This protein binds this small molecule.
Small molecule (SMILES): CC(=O)N[C@@H]1[C@@H](O)[C@H](O)[C@@H](CO)O[C@H]1O

Sequence of chain 1.C:
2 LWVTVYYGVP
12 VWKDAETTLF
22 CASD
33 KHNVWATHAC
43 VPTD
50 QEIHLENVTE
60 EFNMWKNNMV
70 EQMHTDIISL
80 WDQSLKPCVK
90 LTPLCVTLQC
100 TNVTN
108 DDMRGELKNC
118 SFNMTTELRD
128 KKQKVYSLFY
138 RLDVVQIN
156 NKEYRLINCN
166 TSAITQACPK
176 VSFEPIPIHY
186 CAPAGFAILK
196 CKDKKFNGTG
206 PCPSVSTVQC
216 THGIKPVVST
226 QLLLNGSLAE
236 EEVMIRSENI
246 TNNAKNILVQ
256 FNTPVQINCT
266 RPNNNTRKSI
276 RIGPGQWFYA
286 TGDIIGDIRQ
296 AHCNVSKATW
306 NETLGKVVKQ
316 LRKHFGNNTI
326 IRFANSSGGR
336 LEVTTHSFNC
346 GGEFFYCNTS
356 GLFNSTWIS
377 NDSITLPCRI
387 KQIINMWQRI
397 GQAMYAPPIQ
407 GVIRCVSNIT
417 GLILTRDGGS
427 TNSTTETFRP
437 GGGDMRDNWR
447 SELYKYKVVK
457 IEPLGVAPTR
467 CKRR

Sequence of chain 1.B:
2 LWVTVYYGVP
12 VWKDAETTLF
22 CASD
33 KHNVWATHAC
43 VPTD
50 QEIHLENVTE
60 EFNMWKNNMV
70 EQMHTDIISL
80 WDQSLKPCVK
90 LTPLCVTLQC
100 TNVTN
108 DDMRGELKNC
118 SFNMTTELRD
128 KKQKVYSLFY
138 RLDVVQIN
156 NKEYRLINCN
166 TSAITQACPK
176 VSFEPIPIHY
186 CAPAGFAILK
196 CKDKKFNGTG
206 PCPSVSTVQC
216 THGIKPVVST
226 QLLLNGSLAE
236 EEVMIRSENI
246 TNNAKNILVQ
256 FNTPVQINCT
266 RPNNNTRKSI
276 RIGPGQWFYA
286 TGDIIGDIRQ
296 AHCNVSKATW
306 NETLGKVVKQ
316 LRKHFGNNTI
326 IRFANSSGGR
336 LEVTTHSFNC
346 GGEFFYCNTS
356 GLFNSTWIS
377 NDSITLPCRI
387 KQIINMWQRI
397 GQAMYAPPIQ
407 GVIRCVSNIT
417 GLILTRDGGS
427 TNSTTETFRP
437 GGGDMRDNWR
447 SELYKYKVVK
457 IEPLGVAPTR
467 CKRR

Binding-site contacts:
Ligand atom C1 contacts residue ASN165 of chain 1.C at 1.4 Å.
Ligand atom C8 contacts residue THR166 of chain 1.C at 4.3 Å.
Ligand atom C7 contacts residue THR166 of chain 1.C at 4.3 Å.
Ligand atom O5 contacts residue ASN165 of chain 1.C at 2.4 Å (h-bond).
Ligand atom C8 contacts residue ASN165 of chain 1.C at 4.2 Å.
Ligand atom C1 contacts residue ARG160 of chain 1.C at 4.3 Å.
Ligand atom C2 contacts residue THR166 of chain 1.C at 4.3 Å.
Ligand atom C4 contacts residue ASN165 of chain 1.C at 4.2 Å.
Ligand atom C6 contacts residue VAL142 of chain 1.C at 4.5 Å (hydrophobic).
Ligand atom C2 contacts residue ASN165 of chain 1.C at 2.5 Å.
Ligand atom C5 contacts residue ASN165 of chain 1.C at 3.7 Å.
Ligand atom C1 contacts residue THR166 of chain 1.C at 3.9 Å.
Ligand atom C6 contacts residue ARG160 of chain 1.C at 3.8 Å.
Ligand atom N2 contacts residue ASN165 of chain 1.C at 2.9 Å (h-bond).
Ligand atom C5 contacts residue ARG160 of chain 1.C at 4.2 Å.
Ligand atom C7 contacts residue ASN165 of chain 1.C at 3.4 Å.
Ligand atom C3 contacts residue ASN165 of chain 1.C at 3.8 Å.
Ligand atom O7 contacts residue ASN165 of chain 1.C at 3.5 Å (h-bond).
Ligand atom O5 contacts residue ARG160 of chain 1.C at 3.4 Å (salt-bridge).
Ligand atom O7 contacts residue ARG276 of chain 1.B at 3.4 Å (salt-bridge).
Ligand atom C7 contacts residue ARG276 of chain 1.B at 4.2 Å.
Ligand atom N2 contacts residue THR166 of chain 1.C at 3.6 Å.